Sequence of chain 1.A:
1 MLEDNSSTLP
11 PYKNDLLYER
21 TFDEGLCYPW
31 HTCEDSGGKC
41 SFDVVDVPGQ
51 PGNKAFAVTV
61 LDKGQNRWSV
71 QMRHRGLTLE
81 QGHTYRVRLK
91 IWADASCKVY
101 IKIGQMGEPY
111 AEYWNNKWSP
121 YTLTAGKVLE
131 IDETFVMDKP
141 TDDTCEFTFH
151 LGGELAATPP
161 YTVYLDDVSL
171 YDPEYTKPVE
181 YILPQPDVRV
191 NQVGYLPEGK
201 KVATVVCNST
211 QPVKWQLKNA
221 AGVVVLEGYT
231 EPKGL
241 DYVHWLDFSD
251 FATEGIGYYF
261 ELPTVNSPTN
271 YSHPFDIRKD

Binding-site contacts:
Ligand atom C5 contacts residue BGC2 of chain 1.B at 3.5 Å.
Ligand atom O2 contacts residue BGC1 of chain 1.B at 0.7 Å (h-bond).
Ligand atom O6 contacts residue BGC1 of chain 1.B at 0.5 Å (h-bond).
Ligand atom OP4 contacts residue TRP68 of chain 1.A at 3.8 Å.
Ligand atom O5 contacts residue BGC1 of chain 1.B at 0.1 Å (h-bond).
Ligand atom O6 contacts residue LYS102 of chain 1.A at 3.2 Å (salt-bridge).
Ligand atom O2 contacts residue TRP68 of chain 1.A at 4.0 Å.
Ligand atom C6 contacts residue BGC1 of chain 1.B at 0.7 Å.
Ligand atom OP2 contacts residue LYS102 of chain 1.A at 3.4 Å (salt-bridge).
Ligand atom C4 contacts residue BGC1 of chain 1.B at 0.4 Å.
Ligand atom C5 contacts residue BGC1 of chain 1.B at 0.3 Å.
Ligand atom O4 contacts residue BGC2 of chain 1.B at 1.2 Å.
Ligand atom O1 contacts residue BGC1 of chain 1.B at 0.6 Å (h-bond).
Ligand atom OP4 contacts residue BGC1 of chain 1.B at 2.8 Å (h-bond).
Ligand atom C2 contacts residue BGC1 of chain 1.B at 0.2 Å.
Ligand atom OP3 contacts residue BGC1 of chain 1.B at 2.3 Å (h-bond).
Ligand atom O3 contacts residue BGC2 of chain 1.B at 2.9 Å (h-bond).
Ligand atom C4 contacts residue TRP68 of chain 1.A at 4.0 Å (hydrophobic).
Ligand atom C1 contacts residue BGC1 of chain 1.B at 0.2 Å.
Ligand atom O3 contacts residue TRP68 of chain 1.A at 3.9 Å.
Ligand atom O6 contacts residue HIS150 of chain 1.A at 3.1 Å.
Ligand atom OP2 contacts residue BGC1 of chain 1.B at 2.7 Å (h-bond).
Ligand atom OP2 contacts residue GLU112 of chain 1.A at 3.8 Å.
Ligand atom O4 contacts residue TYR110 of chain 1.A at 3.8 Å.
Ligand atom C6 contacts residue BGC2 of chain 1.B at 3.3 Å.
Ligand atom O3 contacts residue BGC1 of chain 1.B at 0.8 Å (h-bond).
Ligand atom C3 contacts residue BGC1 of chain 1.B at 0.5 Å.
Ligand atom O3 contacts residue TYR110 of chain 1.A at 3.9 Å.
Ligand atom P contacts residue BGC1 of chain 1.B at 1.7 Å.
Ligand atom C6 contacts residue TYR110 of chain 1.A at 3.9 Å (hydrophobic).
Ligand atom O4 contacts residue BGC1 of chain 1.B at 0.5 Å (h-bond).
Ligand atom C3 contacts residue BGC2 of chain 1.B at 3.3 Å.
Ligand atom O5 contacts residue TRP68 of chain 1.A at 4.0 Å.
Ligand atom C3 contacts residue TYR110 of chain 1.A at 3.5 Å (hydrophobic).
Ligand atom C2 contacts residue TRP68 of chain 1.A at 3.7 Å (hydrophobic).
Ligand atom O1 contacts residue TRP68 of chain 1.A at 3.6 Å.
Ligand atom C4 contacts residue TYR110 of chain 1.A at 3.9 Å (hydrophobic).
Ligand atom C4 contacts residue BGC2 of chain 1.B at 2.5 Å.
Ligand atom OP3 contacts residue TYR110 of chain 1.A at 4.0 Å.
Ligand atom C5 contacts residue TYR110 of chain 1.A at 3.4 Å (hydrophobic).

A protein and the small-molecule ligand that binds it are described below.
Small molecule (SMILES): O=P(O)(O)O[C@@H]1O[C@H](CO)[C@@H](O)[C@H](O)[C@H]1O